Binding-site contacts:
Ligand atom C7 contacts residue ASN353 of chain 1.I at 3.2 Å.
Ligand atom C8 contacts residue ASN353 of chain 1.I at 4.0 Å.
Ligand atom C4 contacts residue ASN353 of chain 1.I at 3.9 Å.
Ligand atom C3 contacts residue ASN353 of chain 1.I at 3.5 Å.
Ligand atom O5 contacts residue ASN353 of chain 1.I at 2.4 Å (h-bond).
Ligand atom C8 contacts residue ASN392 of chain 1.I at 4.3 Å.
Ligand atom C8 contacts residue ARG394 of chain 1.I at 4.3 Å.
Ligand atom O5 contacts residue TRP352 of chain 1.I at 4.2 Å.
Ligand atom C5 contacts residue ASN353 of chain 1.I at 3.6 Å.
Ligand atom C2 contacts residue ASN353 of chain 1.I at 2.1 Å.
Ligand atom N2 contacts residue ASN353 of chain 1.I at 2.6 Å (h-bond).
Ligand atom C1 contacts residue ASN353 of chain 1.I at 1.4 Å.
Ligand atom O3 contacts residue ASN353 of chain 1.I at 4.3 Å.
Ligand atom O7 contacts residue ASN353 of chain 1.I at 3.8 Å.

This protein binds this small molecule.
Small molecule (SMILES): CC(=O)N[C@@H]1[C@@H](O)[C@H](O)[C@@H](CO)O[C@H]1O

Sequence of chain 1.I:
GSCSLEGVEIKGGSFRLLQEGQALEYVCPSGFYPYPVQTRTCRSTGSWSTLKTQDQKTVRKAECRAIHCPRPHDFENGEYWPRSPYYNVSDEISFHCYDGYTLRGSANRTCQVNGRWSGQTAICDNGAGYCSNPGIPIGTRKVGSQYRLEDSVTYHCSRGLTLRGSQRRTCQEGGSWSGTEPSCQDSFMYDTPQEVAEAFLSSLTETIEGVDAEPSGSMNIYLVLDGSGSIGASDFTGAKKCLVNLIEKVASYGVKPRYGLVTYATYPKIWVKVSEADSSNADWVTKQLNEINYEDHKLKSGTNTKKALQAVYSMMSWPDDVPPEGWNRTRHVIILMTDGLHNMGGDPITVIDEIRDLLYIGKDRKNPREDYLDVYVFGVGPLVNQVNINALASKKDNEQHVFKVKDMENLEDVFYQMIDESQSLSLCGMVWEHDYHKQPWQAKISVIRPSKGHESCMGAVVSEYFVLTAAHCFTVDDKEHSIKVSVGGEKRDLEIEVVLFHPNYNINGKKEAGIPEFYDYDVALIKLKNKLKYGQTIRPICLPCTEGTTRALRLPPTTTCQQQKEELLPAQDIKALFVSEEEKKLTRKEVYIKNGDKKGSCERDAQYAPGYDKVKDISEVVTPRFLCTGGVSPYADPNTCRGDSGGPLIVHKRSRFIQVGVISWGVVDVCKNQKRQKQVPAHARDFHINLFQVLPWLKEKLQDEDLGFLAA